This small molecule binds to this protein.
Small molecule (SMILES): CC(=O)N[C@H]1[C@H](O[C@H]2[C@H](O)[C@@H](NC(C)=O)CO[C@@H]2CO)O[C@H](CO)[C@@H](O)[C@@H]1O

Sequence of chain 1.I:
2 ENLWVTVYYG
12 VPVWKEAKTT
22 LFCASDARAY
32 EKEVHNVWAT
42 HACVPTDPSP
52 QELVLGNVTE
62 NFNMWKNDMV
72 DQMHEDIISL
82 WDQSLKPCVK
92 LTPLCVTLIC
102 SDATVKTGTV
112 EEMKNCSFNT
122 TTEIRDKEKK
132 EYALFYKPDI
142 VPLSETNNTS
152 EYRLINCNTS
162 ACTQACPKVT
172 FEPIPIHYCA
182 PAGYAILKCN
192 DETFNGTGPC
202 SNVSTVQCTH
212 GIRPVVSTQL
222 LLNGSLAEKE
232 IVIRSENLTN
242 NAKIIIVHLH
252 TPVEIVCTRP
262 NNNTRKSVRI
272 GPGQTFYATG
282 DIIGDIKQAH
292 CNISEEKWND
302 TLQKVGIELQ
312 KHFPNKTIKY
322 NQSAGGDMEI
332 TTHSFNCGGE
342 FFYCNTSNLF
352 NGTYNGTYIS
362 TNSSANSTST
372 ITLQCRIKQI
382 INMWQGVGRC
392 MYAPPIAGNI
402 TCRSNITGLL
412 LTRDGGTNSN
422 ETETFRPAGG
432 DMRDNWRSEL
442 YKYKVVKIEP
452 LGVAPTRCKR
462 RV

Binding-site contacts:
Ligand atom C4 contacts residue ASN352 of chain 1.I at 4.3 Å.
Ligand atom C8 contacts residue SER348 of chain 1.I at 4.4 Å.
Ligand atom C2 contacts residue ASN352 of chain 1.I at 2.5 Å.
Ligand atom C5 contacts residue ASN352 of chain 1.I at 3.7 Å.
Ligand atom C3 contacts residue ASN352 of chain 1.I at 3.8 Å.
Ligand atom N2 contacts residue ASN352 of chain 1.I at 3.0 Å (h-bond).
Ligand atom O7 contacts residue ASN349 of chain 1.I at 4.5 Å.
Ligand atom C1 contacts residue ASN352 of chain 1.I at 1.4 Å.
Ligand atom O7 contacts residue ASN352 of chain 1.I at 4.1 Å.
Ligand atom O5 contacts residue ASN352 of chain 1.I at 2.3 Å (h-bond).
Ligand atom C7 contacts residue ASN352 of chain 1.I at 3.8 Å.